Sequence of chain 1.A:
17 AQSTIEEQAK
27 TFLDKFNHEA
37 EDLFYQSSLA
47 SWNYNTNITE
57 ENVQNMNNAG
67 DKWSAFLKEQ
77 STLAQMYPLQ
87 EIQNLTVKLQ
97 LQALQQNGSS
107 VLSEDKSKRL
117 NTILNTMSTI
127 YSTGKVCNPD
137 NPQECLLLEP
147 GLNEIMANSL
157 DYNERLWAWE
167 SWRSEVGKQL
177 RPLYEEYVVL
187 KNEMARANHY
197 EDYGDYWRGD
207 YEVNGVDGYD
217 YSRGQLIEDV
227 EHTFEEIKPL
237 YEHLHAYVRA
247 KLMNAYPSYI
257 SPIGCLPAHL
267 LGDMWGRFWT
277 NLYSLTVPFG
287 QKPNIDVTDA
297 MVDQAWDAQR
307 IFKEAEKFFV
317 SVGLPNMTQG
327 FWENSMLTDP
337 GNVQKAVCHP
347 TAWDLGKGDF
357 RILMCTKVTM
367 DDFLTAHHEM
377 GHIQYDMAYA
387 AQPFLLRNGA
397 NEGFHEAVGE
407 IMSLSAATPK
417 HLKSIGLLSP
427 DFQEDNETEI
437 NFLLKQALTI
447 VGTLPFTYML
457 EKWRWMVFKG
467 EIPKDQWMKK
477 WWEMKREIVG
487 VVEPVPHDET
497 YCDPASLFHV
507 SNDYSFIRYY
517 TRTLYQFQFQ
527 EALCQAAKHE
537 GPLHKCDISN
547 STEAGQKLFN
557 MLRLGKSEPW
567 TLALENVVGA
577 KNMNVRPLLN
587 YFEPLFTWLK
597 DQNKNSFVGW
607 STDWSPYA

Binding-site contacts:
Ligand atom C8 contacts residue TRP594 of chain 1.A at 3.5 Å (hydrophobic).
Ligand atom C3 contacts residue ASN432 of chain 1.A at 3.8 Å.
Ligand atom C1 contacts residue ASN432 of chain 1.A at 1.4 Å.
Ligand atom O5 contacts residue ASN432 of chain 1.A at 2.4 Å (h-bond).
Ligand atom C4 contacts residue ASN432 of chain 1.A at 4.2 Å.
Ligand atom C8 contacts residue ILE436 of chain 1.A at 3.9 Å (hydrophobic).
Ligand atom C7 contacts residue ASN432 of chain 1.A at 3.4 Å.
Ligand atom N2 contacts residue ASN432 of chain 1.A at 2.7 Å (h-bond).
Ligand atom C2 contacts residue ASN432 of chain 1.A at 2.5 Å.
Ligand atom C5 contacts residue ASN432 of chain 1.A at 3.6 Å.
Ligand atom C8 contacts residue ASN432 of chain 1.A at 3.8 Å.
Ligand atom O7 contacts residue ASN432 of chain 1.A at 3.8 Å.

This protein binds this small molecule.
Small molecule (SMILES): CC(=O)N[C@@H]1[C@@H](O)[C@H](O)[C@@H](CO)O[C@H]1O